The small molecule below binds the protein below.
Small molecule (SMILES): CC(=O)N[C@@H]1[C@@H](O)[C@H](O)[C@@H](CO)O[C@H]1O

Sequence of chain 1.C:
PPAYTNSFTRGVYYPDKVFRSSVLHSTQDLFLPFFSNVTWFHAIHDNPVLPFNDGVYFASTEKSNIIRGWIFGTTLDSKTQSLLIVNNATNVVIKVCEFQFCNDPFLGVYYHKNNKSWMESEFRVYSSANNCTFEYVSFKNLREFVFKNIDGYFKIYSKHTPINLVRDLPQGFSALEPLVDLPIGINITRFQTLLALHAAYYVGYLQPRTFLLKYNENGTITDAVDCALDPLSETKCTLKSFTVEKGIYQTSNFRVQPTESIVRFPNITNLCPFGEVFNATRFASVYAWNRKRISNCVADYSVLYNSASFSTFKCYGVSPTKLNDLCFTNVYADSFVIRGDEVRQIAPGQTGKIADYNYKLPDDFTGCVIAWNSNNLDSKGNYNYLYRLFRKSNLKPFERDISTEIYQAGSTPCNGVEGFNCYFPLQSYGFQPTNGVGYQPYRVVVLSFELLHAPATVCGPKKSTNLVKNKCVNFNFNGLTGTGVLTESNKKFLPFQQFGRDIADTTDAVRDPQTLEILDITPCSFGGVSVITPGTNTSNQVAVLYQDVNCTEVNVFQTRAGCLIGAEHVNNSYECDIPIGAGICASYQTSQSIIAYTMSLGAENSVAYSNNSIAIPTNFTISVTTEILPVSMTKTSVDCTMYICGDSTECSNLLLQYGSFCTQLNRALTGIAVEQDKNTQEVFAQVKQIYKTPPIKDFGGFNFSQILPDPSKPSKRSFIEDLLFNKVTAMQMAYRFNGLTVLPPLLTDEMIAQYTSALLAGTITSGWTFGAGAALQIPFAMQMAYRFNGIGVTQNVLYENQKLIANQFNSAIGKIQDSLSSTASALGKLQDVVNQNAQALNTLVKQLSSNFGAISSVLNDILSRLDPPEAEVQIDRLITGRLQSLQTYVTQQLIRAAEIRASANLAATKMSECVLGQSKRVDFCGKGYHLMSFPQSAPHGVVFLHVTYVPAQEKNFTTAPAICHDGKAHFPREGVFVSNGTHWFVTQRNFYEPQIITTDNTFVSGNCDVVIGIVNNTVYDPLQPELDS

Binding-site contacts:
Ligand atom O6 contacts residue ASN657 of chain 1.C at 4.3 Å.
Ligand atom N2 contacts residue ASN657 of chain 1.C at 3.0 Å (h-bond).
Ligand atom O5 contacts residue ASN657 of chain 1.C at 2.3 Å (h-bond).
Ligand atom C5 contacts residue ASN657 of chain 1.C at 3.6 Å.
Ligand atom C1 contacts residue ASN657 of chain 1.C at 1.4 Å.
Ligand atom C2 contacts residue ASN657 of chain 1.C at 2.5 Å.
Ligand atom C8 contacts residue ASN657 of chain 1.C at 4.4 Å.
Ligand atom C3 contacts residue ASN657 of chain 1.C at 3.8 Å.
Ligand atom O7 contacts residue ASN657 of chain 1.C at 4.4 Å.
Ligand atom C8 contacts residue HIS655 of chain 1.C at 3.4 Å.
Ligand atom C4 contacts residue ASN657 of chain 1.C at 4.2 Å.
Ligand atom C7 contacts residue ASN657 of chain 1.C at 3.9 Å.